The protein below binds the small molecule below.
Small molecule (SMILES): C[C@@H]1CCO[C@H]2Cn3cc(C(=O)NCc4ccc(F)cc4F)c(=O)c(O)c3C(=O)N12

Binding-site contacts:
Ligand atom CAI contacts residue PRO217 of chain 2.A at 3.7 Å (hydrophobic).
Ligand atom CAV contacts residue PRO217 of chain 2.A at 3.6 Å (hydrophobic).
Ligand atom CAL contacts residue TYR215 of chain 2.A at 3.9 Å (hydrophobic).
Ligand atom OAC contacts residue MG1 of chain 2.L at 2.1 Å.
Ligand atom CAW contacts residue GLU224 of chain 2.A at 3.9 Å.
Ligand atom OAD contacts residue MG1 of chain 2.M at 2.1 Å.
Ligand atom CAW contacts residue MG1 of chain 2.M at 3.0 Å.
Ligand atom CAU contacts residue PRO217 of chain 2.A at 3.7 Å (hydrophobic).
Ligand atom OAB contacts residue PRO217 of chain 2.A at 3.8 Å.
Ligand atom FAG contacts residue GLU224 of chain 2.A at 3.2 Å.
Ligand atom OAC contacts residue ASP188 of chain 2.A at 2.9 Å (salt-bridge).
Ligand atom CAZ contacts residue GLU224 of chain 2.A at 3.7 Å.
Ligand atom CBB contacts residue ARG332 of chain 2.A at 4.0 Å.
Ligand atom OAQ contacts residue TYR215 of chain 2.A at 3.7 Å.
Ligand atom CAM contacts residue GLN189 of chain 2.A at 4.0 Å.
Ligand atom CAJ contacts residue PRO217 of chain 2.A at 3.9 Å (hydrophobic).
Ligand atom OAD contacts residue GLU224 of chain 2.A at 2.9 Å (salt-bridge).
Ligand atom CAH contacts residue GLN218 of chain 2.A at 3.8 Å.
Ligand atom CAR contacts residue PRO217 of chain 2.A at 3.6 Å (hydrophobic).
Ligand atom OAE contacts residue ASP188 of chain 2.A at 3.1 Å (salt-bridge).
Ligand atom CAH contacts residue PRO217 of chain 2.A at 3.9 Å (hydrophobic).
Ligand atom OAE contacts residue MG1 of chain 2.M at 2.3 Å.
Ligand atom CAM contacts residue GLY190 of chain 2.A at 3.8 Å.
Ligand atom CAW contacts residue ASP188 of chain 2.A at 3.8 Å.
Ligand atom OAE contacts residue ASP131 of chain 2.A at 3.1 Å (salt-bridge).
Ligand atom OAC contacts residue ASP131 of chain 2.A at 4.0 Å.
Ligand atom CAZ contacts residue MG1 of chain 2.M at 2.9 Å.
Ligand atom FAG contacts residue PRO217 of chain 2.A at 4.0 Å.
Ligand atom CAO contacts residue ARG332 of chain 2.A at 4.0 Å.
Ligand atom CAW contacts residue MG1 of chain 2.L at 3.1 Å.
Ligand atom CAS contacts residue ASP188 of chain 2.A at 3.5 Å.
Ligand atom OAE contacts residue GLU224 of chain 2.A at 3.3 Å (salt-bridge).
Ligand atom OAE contacts residue MG1 of chain 2.L at 2.0 Å.
Ligand atom FAF contacts residue GLN218 of chain 2.A at 2.9 Å.
Ligand atom CAT contacts residue GLN218 of chain 2.A at 3.7 Å.
Ligand atom CAS contacts residue MG1 of chain 2.L at 3.0 Å.
Ligand atom CAY contacts residue MG1 of chain 2.L at 3.5 Å.
Ligand atom NAP contacts residue PRO217 of chain 2.A at 3.8 Å.
Ligand atom CAY contacts residue ASP188 of chain 2.A at 4.0 Å.
Ligand atom CAT contacts residue PRO217 of chain 2.A at 4.0 Å (hydrophobic).

Sequence of chain 2.A:
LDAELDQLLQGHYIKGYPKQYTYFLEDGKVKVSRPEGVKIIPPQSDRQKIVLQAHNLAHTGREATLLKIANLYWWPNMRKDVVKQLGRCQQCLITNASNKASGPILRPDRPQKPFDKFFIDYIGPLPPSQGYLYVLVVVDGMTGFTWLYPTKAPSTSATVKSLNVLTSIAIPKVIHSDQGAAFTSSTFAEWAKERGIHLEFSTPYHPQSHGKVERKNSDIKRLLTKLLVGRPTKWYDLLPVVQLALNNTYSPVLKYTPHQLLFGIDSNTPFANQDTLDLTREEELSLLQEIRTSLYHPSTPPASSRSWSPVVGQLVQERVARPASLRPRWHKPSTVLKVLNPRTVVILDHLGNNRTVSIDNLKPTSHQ